The protein below binds the small molecule below.
Small molecule (SMILES): CCCC1CCC(COC(=O)N[C@@H](CC(C)C)C(=O)N[C@@H](C[C@@H]2CCNC2=O)C(O)S(=O)(=O)O)CC1

Sequence of chain 2.A:
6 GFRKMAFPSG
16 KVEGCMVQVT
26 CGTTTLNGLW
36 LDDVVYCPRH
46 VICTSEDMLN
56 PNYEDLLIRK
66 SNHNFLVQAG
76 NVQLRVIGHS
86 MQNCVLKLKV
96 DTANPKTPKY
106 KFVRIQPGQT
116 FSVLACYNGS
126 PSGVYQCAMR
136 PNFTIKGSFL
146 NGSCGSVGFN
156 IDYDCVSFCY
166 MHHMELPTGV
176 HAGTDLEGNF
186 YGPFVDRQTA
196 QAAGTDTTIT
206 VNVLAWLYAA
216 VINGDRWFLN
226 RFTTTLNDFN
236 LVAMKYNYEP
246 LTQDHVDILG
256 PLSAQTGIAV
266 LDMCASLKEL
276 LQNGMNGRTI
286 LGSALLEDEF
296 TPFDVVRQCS

Binding-site contacts:
Ligand atom N11 contacts residue YN11 of chain 2.D at 0.2 Å (h-bond).
Ligand atom O02 contacts residue HIS45 of chain 2.A at 2.7 Å (h-bond).
Ligand atom N18 contacts residue YN11 of chain 2.D at 0.3 Å (h-bond).
Ligand atom O02 contacts residue YN11 of chain 2.D at 1.3 Å.
Ligand atom C28 contacts residue YN11 of chain 2.D at 0.2 Å.
Ligand atom C24 contacts residue YN11 of chain 2.D at 0.2 Å.
Ligand atom C29 contacts residue YN11 of chain 2.D at 0.2 Å.
Ligand atom C03 contacts residue YN11 of chain 2.D at 0.2 Å.
Ligand atom O02 contacts residue CYS149 of chain 2.A at 2.6 Å (h-bond).
Ligand atom C21 contacts residue YN11 of chain 2.D at 0.6 Å.
Ligand atom C04 contacts residue YN11 of chain 2.D at 0.2 Å.
Ligand atom C25 contacts residue YN11 of chain 2.D at 0.2 Å.
Ligand atom C08 contacts residue YN11 of chain 2.D at 0.2 Å.
Ligand atom C01 contacts residue CYS149 of chain 2.A at 1.8 Å (hydrophobic).
Ligand atom C16 contacts residue YN11 of chain 2.D at 1.1 Å.
Ligand atom C06 contacts residue YN11 of chain 2.D at 0.1 Å.
Ligand atom C14 contacts residue YN11 of chain 2.D at 0.1 Å.
Ligand atom O10 contacts residue YN11 of chain 2.D at 0.1 Å (h-bond).
Ligand atom C27 contacts residue YN11 of chain 2.D at 0.2 Å.
Ligand atom O20 contacts residue YN11 of chain 2.D at 0.8 Å (h-bond).
Ligand atom O10 contacts residue HIS167 of chain 2.A at 2.8 Å (h-bond).
Ligand atom O31 contacts residue GLU170 of chain 2.A at 2.9 Å (salt-bridge).
Ligand atom C13 contacts residue YN11 of chain 2.D at 0.2 Å.
Ligand atom N18 contacts residue GLN193 of chain 2.A at 3.0 Å (h-bond).
Ligand atom C17 contacts residue YN11 of chain 2.D at 0.2 Å.
Ligand atom C26 contacts residue YN11 of chain 2.D at 0.2 Å.
Ligand atom N07 contacts residue YN11 of chain 2.D at 0.2 Å (h-bond).
Ligand atom O31 contacts residue YN11 of chain 2.D at 0.3 Å (h-bond).
Ligand atom C01 contacts residue YN11 of chain 2.D at 0.2 Å.
Ligand atom C19 contacts residue YN11 of chain 2.D at 0.3 Å.
Ligand atom C05 contacts residue YN11 of chain 2.D at 0.0 Å.
Ligand atom C03 contacts residue CYS149 of chain 2.A at 2.7 Å (hydrophobic).
Ligand atom C22 contacts residue YN11 of chain 2.D at 0.4 Å.
Ligand atom C23 contacts residue YN11 of chain 2.D at 0.2 Å.
Ligand atom N07 contacts residue GLU170 of chain 2.A at 2.9 Å (salt-bridge).
Ligand atom C30 contacts residue YN11 of chain 2.D at 0.2 Å.
Ligand atom O32 contacts residue YN11 of chain 2.D at 0.4 Å (h-bond).
Ligand atom C09 contacts residue YN11 of chain 2.D at 0.1 Å.
Ligand atom C12 contacts residue YN11 of chain 2.D at 0.2 Å.
Ligand atom C15 contacts residue YN11 of chain 2.D at 0.3 Å.